Sequence of chain 1.A:
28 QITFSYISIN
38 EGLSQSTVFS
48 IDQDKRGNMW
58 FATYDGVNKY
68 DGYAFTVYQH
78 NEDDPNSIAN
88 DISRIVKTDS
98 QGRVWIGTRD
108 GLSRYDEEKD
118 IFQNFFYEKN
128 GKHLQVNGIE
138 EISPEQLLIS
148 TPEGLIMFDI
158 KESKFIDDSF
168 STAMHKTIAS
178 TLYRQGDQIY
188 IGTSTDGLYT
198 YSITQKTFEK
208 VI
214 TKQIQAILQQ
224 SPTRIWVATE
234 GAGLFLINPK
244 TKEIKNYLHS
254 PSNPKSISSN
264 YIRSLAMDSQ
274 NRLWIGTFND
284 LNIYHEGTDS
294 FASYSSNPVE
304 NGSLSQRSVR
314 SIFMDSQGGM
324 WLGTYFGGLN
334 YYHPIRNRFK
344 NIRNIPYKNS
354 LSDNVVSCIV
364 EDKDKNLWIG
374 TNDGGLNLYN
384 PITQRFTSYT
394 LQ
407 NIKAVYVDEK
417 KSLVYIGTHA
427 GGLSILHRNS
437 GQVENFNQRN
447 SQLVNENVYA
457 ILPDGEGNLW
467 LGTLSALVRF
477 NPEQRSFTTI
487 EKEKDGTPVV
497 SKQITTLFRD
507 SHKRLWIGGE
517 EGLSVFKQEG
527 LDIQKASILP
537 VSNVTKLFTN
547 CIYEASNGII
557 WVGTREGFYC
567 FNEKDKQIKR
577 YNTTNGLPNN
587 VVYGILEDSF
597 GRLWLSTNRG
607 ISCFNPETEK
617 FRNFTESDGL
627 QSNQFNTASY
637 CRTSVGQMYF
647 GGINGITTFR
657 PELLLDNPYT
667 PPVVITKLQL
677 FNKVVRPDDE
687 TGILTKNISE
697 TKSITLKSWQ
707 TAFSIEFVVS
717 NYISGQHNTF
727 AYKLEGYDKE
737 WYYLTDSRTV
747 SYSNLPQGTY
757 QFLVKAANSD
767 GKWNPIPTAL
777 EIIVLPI

Sequence of chain 1.B:
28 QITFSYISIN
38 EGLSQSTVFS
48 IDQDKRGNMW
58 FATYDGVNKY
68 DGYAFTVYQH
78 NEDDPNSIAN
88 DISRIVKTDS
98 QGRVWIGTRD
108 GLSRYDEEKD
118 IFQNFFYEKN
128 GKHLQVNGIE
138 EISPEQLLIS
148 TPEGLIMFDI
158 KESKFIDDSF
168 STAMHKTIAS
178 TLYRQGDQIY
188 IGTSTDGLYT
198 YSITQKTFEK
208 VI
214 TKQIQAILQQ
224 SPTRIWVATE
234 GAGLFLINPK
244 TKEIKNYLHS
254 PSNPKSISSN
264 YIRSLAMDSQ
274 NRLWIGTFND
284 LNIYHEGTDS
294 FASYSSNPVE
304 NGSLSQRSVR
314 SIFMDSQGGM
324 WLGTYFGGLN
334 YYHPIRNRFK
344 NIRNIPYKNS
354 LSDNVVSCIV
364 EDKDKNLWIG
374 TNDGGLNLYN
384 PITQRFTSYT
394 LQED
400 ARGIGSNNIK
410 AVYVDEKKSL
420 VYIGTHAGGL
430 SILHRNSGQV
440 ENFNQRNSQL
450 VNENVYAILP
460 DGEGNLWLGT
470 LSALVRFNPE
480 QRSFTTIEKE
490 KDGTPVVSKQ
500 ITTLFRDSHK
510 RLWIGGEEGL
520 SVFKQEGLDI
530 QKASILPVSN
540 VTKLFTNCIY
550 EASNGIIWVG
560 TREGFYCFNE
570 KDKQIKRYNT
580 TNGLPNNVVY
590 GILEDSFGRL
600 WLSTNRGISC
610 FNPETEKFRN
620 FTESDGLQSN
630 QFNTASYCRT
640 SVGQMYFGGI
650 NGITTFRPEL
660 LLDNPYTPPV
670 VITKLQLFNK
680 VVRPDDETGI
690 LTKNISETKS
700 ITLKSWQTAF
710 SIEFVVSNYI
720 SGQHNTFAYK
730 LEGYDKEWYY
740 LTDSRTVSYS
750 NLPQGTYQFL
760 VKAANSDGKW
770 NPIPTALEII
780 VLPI

Binding-site contacts:
Ligand atom C5 contacts residue PHE281 of chain 1.B at 3.8 Å (hydrophobic).
Ligand atom S contacts residue TYR61 of chain 1.B at 3.9 Å.
Ligand atom N2 contacts residue ARG313 of chain 1.B at 3.7 Å.
Ligand atom O6B contacts residue ARG313 of chain 1.B at 3.2 Å (salt-bridge).
Ligand atom C7 contacts residue ARG313 of chain 1.B at 3.3 Å.
Ligand atom C6 contacts residue PHE281 of chain 1.B at 3.5 Å (hydrophobic).
Ligand atom C7 contacts residue GLN218 of chain 1.B at 3.9 Å.
Ligand atom O9 contacts residue PHE544 of chain 1.A at 3.4 Å.
Ligand atom O3 contacts residue ASN407 of chain 1.A at 3.8 Å.
Ligand atom O2 contacts residue TYR455 of chain 1.A at 2.8 Å (h-bond).
Ligand atom C6 contacts residue ARG266 of chain 1.B at 4.0 Å.
Ligand atom O6B contacts residue ARG266 of chain 1.B at 3.1 Å (salt-bridge).
Ligand atom C2 contacts residue TYR455 of chain 1.A at 3.5 Å (hydrophobic).
Ligand atom C1 contacts residue TYR455 of chain 1.A at 3.9 Å (hydrophobic).
Ligand atom O9 contacts residue TYR61 of chain 1.B at 3.0 Å (h-bond).
Ligand atom O7 contacts residue ARG313 of chain 1.B at 3.1 Å (salt-bridge).
Ligand atom C6 contacts residue TYR328 of chain 1.B at 3.4 Å (hydrophobic).
Ligand atom O6B contacts residue TYR328 of chain 1.B at 3.1 Å.
Ligand atom O3 contacts residue ASN375 of chain 1.A at 3.0 Å (h-bond).
Ligand atom C3 contacts residue TYR328 of chain 1.B at 4.0 Å (hydrophobic).
Ligand atom O4 contacts residue TYR455 of chain 1.A at 3.1 Å (h-bond).
Ligand atom C6 contacts residue TYR455 of chain 1.A at 3.2 Å (hydrophobic).
Ligand atom O6A contacts residue PHE281 of chain 1.B at 3.3 Å.
Ligand atom O6A contacts residue SER311 of chain 1.B at 2.9 Å (h-bond).
Ligand atom C5 contacts residue TYR455 of chain 1.A at 3.7 Å (hydrophobic).
Ligand atom O7A contacts residue TYR61 of chain 1.B at 3.7 Å.
Ligand atom O7 contacts residue ARG266 of chain 1.B at 3.8 Å.
Ligand atom C8 contacts residue ARG313 of chain 1.B at 3.4 Å.
Ligand atom O5 contacts residue PHE281 of chain 1.B at 3.9 Å.
Ligand atom O7A contacts residue TYR328 of chain 1.B at 2.9 Å (h-bond).
Ligand atom C4 contacts residue HIS425 of chain 1.A at 3.6 Å.
Ligand atom C5 contacts residue TYR328 of chain 1.B at 3.9 Å (hydrophobic).
Ligand atom O8 contacts residue TYR455 of chain 1.A at 3.9 Å.
Ligand atom O7 contacts residue GLN218 of chain 1.B at 2.8 Å (h-bond).
Ligand atom O6A contacts residue TYR328 of chain 1.B at 3.7 Å.
Ligand atom C4 contacts residue TYR328 of chain 1.B at 3.5 Å (hydrophobic).
Ligand atom C6 contacts residue SER311 of chain 1.B at 3.8 Å.
Ligand atom O7 contacts residue GLU233 of chain 1.B at 3.8 Å.
Ligand atom O4 contacts residue HIS425 of chain 1.A at 3.0 Å.
Ligand atom O3 contacts residue TYR328 of chain 1.B at 3.3 Å (h-bond).

The protein below binds the small molecule below.
Small molecule (SMILES): CC(=O)N[C@@H]1[C@@H](O)[C@@H](O[C@@H]2OC(C(=O)O)=C[C@H](O)[C@H]2O)[C@@H](COS(=O)(=O)O)O[C@H]1O